Sequence of chain 1.C:
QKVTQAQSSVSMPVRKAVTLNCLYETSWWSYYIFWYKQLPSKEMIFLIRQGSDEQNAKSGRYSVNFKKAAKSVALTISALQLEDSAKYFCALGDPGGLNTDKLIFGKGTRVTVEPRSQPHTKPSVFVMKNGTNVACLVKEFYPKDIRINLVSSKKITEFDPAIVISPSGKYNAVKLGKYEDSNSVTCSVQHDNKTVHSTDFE

Sequence of chain 1.D:
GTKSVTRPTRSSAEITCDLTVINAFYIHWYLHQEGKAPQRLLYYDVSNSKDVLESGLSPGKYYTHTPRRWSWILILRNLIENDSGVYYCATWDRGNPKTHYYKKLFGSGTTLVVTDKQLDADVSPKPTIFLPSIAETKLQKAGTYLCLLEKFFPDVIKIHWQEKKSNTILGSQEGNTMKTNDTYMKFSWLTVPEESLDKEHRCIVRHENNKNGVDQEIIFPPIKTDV

The small molecule below binds the protein below.
Small molecule (SMILES): CC(=O)N[C@H]1[C@H](O[C@H]2[C@H](O)[C@@H](NC(C)=O)CO[C@@H]2CO)O[C@H](CO)[C@@H](O[C@@H]2O[C@H](CO)[C@@H](O)[C@H](O)[C@@H]2O)[C@@H]1O

Binding-site contacts:
Ligand atom O3 contacts residue ASN134 of chain 1.C at 4.3 Å.
Ligand atom C4 contacts residue ILE138 of chain 1.D at 3.7 Å (hydrophobic).
Ligand atom O6 contacts residue PRO136 of chain 1.D at 4.5 Å.
Ligand atom O6 contacts residue ILE138 of chain 1.D at 3.4 Å.
Ligand atom O3 contacts residue ILE138 of chain 1.D at 3.5 Å.
Ligand atom C1 contacts residue ILE138 of chain 1.D at 4.1 Å (hydrophobic).
Ligand atom C2 contacts residue ASN134 of chain 1.C at 2.4 Å.
Ligand atom C4 contacts residue ASN134 of chain 1.C at 4.2 Å.
Ligand atom O5 contacts residue ASN134 of chain 1.C at 2.4 Å (h-bond).
Ligand atom C5 contacts residue ASN134 of chain 1.C at 3.6 Å.
Ligand atom O5 contacts residue ILE138 of chain 1.D at 3.7 Å.
Ligand atom C6 contacts residue ILE138 of chain 1.D at 4.1 Å (hydrophobic).
Ligand atom C1 contacts residue ASN134 of chain 1.C at 1.4 Å.
Ligand atom N2 contacts residue ASN134 of chain 1.C at 3.2 Å (h-bond).
Ligand atom C5 contacts residue ILE138 of chain 1.D at 4.0 Å (hydrophobic).
Ligand atom O7 contacts residue LEU140 of chain 1.D at 3.5 Å.
Ligand atom C7 contacts residue ASN134 of chain 1.C at 4.2 Å.
Ligand atom C3 contacts residue ASN134 of chain 1.C at 3.7 Å.
Ligand atom C3 contacts residue ILE138 of chain 1.D at 4.2 Å (hydrophobic).